Sequence of chain 1.E:
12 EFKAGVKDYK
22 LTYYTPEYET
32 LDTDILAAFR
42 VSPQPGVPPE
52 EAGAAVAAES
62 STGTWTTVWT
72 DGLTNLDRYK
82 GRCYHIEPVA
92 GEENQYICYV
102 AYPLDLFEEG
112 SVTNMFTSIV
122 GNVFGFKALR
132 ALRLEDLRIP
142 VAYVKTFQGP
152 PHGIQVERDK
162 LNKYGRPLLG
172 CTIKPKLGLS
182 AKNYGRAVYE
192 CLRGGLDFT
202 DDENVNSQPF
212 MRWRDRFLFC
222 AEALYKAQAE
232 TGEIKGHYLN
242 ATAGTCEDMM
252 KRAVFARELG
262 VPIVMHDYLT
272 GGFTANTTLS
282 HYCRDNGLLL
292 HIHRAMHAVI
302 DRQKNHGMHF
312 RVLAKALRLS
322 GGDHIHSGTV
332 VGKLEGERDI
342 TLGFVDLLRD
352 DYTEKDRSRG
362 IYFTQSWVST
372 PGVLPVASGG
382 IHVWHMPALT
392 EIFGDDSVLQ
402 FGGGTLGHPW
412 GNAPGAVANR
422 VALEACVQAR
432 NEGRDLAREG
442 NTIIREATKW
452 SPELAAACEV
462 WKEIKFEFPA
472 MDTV

Binding-site contacts:
Ligand atom O2 contacts residue MG1 of chain 2.I at 2.3 Å.
Ligand atom O2P contacts residue TRP66 of chain 1.E at 3.3 Å.
Ligand atom O7 contacts residue LYS334 of chain 2.A at 3.0 Å (salt-bridge).
Ligand atom O6 contacts residue ASN123 of chain 1.E at 3.1 Å (h-bond).
Ligand atom O6 contacts residue ASP203 of chain 2.A at 3.1 Å (salt-bridge).
Ligand atom O7 contacts residue GLU60 of chain 1.E at 3.6 Å (salt-bridge).
Ligand atom O2P contacts residue THR65 of chain 1.E at 3.5 Å (h-bond).
Ligand atom O1 contacts residue LYS175 of chain 2.A at 3.2 Å (salt-bridge).
Ligand atom O1P contacts residue GLY403 of chain 2.A at 2.8 Å (h-bond).
Ligand atom O3P contacts residue GLY404 of chain 2.A at 2.8 Å (h-bond).
Ligand atom O4 contacts residue GLY380 of chain 2.A at 3.3 Å (h-bond).
Ligand atom O6 contacts residue GLU204 of chain 2.A at 3.2 Å (salt-bridge).
Ligand atom O4P contacts residue SER379 of chain 2.A at 3.4 Å (h-bond).
Ligand atom O2P contacts residue LYS334 of chain 2.A at 2.9 Å (salt-bridge).
Ligand atom C contacts residue MG1 of chain 2.I at 2.9 Å.
Ligand atom O5 contacts residue LEU335 of chain 2.A at 3.3 Å.
Ligand atom O4P contacts residue HIS327 of chain 2.A at 2.8 Å (h-bond).
Ligand atom O6 contacts residue MG1 of chain 2.I at 2.2 Å.
Ligand atom O2 contacts residue ASP203 of chain 2.A at 3.5 Å (salt-bridge).
Ligand atom O2P contacts residue GLY380 of chain 2.A at 3.4 Å.
Ligand atom O3 contacts residue HIS294 of chain 2.A at 2.9 Å (h-bond).
Ligand atom O4 contacts residue SER379 of chain 2.A at 2.8 Å (h-bond).
Ligand atom O5P contacts residue LEU335 of chain 2.A at 3.4 Å.
Ligand atom C contacts residue LYS175 of chain 2.A at 3.4 Å.
Ligand atom O3 contacts residue GLU204 of chain 2.A at 3.0 Å (salt-bridge).
Ligand atom O3 contacts residue MG1 of chain 2.I at 2.2 Å.
Ligand atom O2 contacts residue KCX201 of chain 2.A at 3.1 Å (h-bond).
Ligand atom O3 contacts residue KCX201 of chain 2.A at 2.7 Å (h-bond).
Ligand atom O6 contacts residue LYS175 of chain 2.A at 3.3 Å (salt-bridge).
Ligand atom O2P contacts residue GLY381 of chain 2.A at 2.9 Å (h-bond).
Ligand atom O2 contacts residue LYS175 of chain 2.A at 3.1 Å (salt-bridge).
Ligand atom C3 contacts residue KCX201 of chain 2.A at 3.2 Å.
Ligand atom O3P contacts residue THR65 of chain 1.E at 2.5 Å (h-bond).
Ligand atom O6 contacts residue LYS177 of chain 2.A at 2.9 Å (salt-bridge).
Ligand atom O3P contacts residue LYS175 of chain 2.A at 3.4 Å.
Ligand atom C2 contacts residue MG1 of chain 2.I at 2.9 Å.
Ligand atom O2 contacts residue THR173 of chain 2.A at 2.9 Å (h-bond).
Ligand atom C3 contacts residue MG1 of chain 2.I at 3.0 Å.
Ligand atom O5P contacts residue ARG295 of chain 2.A at 3.0 Å (salt-bridge).
Ligand atom O6P contacts residue ARG295 of chain 2.A at 3.0 Å (salt-bridge).

The protein below binds the small molecule below.
Small molecule (SMILES): O=C(O)[C@@](O)(COP(=O)(O)O)[C@H](O)[C@H](O)COP(=O)(O)O

Sequence of chain 2.A:
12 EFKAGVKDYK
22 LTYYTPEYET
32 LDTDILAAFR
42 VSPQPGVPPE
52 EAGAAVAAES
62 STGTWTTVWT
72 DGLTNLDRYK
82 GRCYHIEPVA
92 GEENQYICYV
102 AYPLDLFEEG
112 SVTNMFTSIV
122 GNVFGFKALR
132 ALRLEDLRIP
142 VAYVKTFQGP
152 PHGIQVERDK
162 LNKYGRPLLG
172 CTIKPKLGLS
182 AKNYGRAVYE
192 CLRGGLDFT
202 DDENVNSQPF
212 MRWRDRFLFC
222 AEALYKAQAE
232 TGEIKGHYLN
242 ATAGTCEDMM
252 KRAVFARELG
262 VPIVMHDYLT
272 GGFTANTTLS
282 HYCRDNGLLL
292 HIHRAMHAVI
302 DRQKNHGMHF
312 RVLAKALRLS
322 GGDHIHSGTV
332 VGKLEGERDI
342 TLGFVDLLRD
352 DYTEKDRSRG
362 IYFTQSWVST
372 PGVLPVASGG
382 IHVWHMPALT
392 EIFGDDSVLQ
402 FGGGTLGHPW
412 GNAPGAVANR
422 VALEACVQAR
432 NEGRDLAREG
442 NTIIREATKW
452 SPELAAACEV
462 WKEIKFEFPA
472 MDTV